Binding-site contacts:
Ligand atom O2 contacts residue 02V4 of chain 2.C at 4.5 Å.
Ligand atom C1 contacts residue PRO14 of chain 2.B at 3.8 Å (hydrophobic).
Ligand atom C5 contacts residue TYR6 of chain 2.C at 3.5 Å (hydrophobic).
Ligand atom O5 contacts residue 02V4 of chain 2.C at 2.9 Å.
Ligand atom C3 contacts residue 02V4 of chain 2.C at 4.4 Å.
Ligand atom O5 contacts residue TYR6 of chain 2.C at 3.7 Å.
Ligand atom O2 contacts residue GLU234 of chain 2.B at 4.1 Å.
Ligand atom O1 contacts residue 02V4 of chain 2.C at 1.4 Å.
Ligand atom C1 contacts residue 02V4 of chain 2.C at 2.4 Å.
Ligand atom C6 contacts residue PRO14 of chain 2.B at 4.2 Å (hydrophobic).
Ligand atom C2 contacts residue 02V4 of chain 2.C at 3.8 Å.
Ligand atom C6 contacts residue TYR6 of chain 2.C at 3.9 Å (hydrophobic).
Ligand atom C5 contacts residue PRO14 of chain 2.B at 4.3 Å (hydrophobic).
Ligand atom O5 contacts residue PRO14 of chain 2.B at 3.2 Å.
Ligand atom O4 contacts residue TYR6 of chain 2.C at 4.4 Å.
Ligand atom O1 contacts residue TYR6 of chain 2.C at 2.6 Å (h-bond).
Ligand atom C3 contacts residue TYR6 of chain 2.C at 4.2 Å (hydrophobic).
Ligand atom C2 contacts residue TYR6 of chain 2.C at 4.5 Å (hydrophobic).
Ligand atom C4 contacts residue TYR6 of chain 2.C at 4.5 Å (hydrophobic).
Ligand atom O1 contacts residue PRO14 of chain 2.B at 4.3 Å.
Ligand atom C5 contacts residue 02V4 of chain 2.C at 3.6 Å.
Ligand atom C1 contacts residue TYR6 of chain 2.C at 3.9 Å (hydrophobic).
Ligand atom C6 contacts residue SER15 of chain 2.B at 4.1 Å.

Sequence of chain 2.B:
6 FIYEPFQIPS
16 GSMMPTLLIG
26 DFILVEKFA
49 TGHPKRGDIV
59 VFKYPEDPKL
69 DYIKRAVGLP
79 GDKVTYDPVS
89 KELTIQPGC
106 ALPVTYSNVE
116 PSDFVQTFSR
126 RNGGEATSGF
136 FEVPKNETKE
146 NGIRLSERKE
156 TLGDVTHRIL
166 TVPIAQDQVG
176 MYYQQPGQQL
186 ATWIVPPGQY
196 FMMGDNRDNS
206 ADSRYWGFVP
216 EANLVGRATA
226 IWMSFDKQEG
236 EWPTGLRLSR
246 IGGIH

This protein binds this small molecule.
Small molecule (SMILES): C[C@@H]1O[C@@H](O)[C@H](O)[C@H](O)[C@H]1O

Sequence of chain 2.C:
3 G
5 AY